Sequence of chain 1.A:
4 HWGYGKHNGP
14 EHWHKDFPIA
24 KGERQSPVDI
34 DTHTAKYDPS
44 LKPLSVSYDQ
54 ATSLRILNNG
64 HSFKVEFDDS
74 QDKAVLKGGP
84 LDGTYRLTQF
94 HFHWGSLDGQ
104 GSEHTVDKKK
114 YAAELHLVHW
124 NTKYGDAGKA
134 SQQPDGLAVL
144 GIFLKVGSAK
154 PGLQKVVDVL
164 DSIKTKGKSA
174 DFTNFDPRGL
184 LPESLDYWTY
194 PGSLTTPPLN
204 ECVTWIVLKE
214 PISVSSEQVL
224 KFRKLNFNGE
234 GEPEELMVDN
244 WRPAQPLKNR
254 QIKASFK

Binding-site contacts:
Ligand atom O8 contacts residue PHE178 of chain 1.A at 3.6 Å.
Ligand atom S7 contacts residue PHE178 of chain 1.A at 4.0 Å.
Ligand atom C3 contacts residue GLY155 of chain 1.A at 3.5 Å.
Ligand atom C14 contacts residue GLY182 of chain 1.A at 3.6 Å.
Ligand atom F12 contacts residue GLY155 of chain 1.A at 3.8 Å.
Ligand atom C20 contacts residue ASP179 of chain 1.A at 4.3 Å.
Ligand atom O9 contacts residue PHE178 of chain 1.A at 3.9 Å.
Ligand atom C6 contacts residue GLY182 of chain 1.A at 3.8 Å.
Ligand atom N10 contacts residue GLY182 of chain 1.A at 3.7 Å.
Ligand atom C2 contacts residue GLY155 of chain 1.A at 3.9 Å.
Ligand atom C3 contacts residue PRO154 of chain 1.A at 4.2 Å (hydrophobic).
Ligand atom F13 contacts residue GLY155 of chain 1.A at 4.1 Å.
Ligand atom F13 contacts residue PRO154 of chain 1.A at 3.6 Å.
Ligand atom C5 contacts residue GLY155 of chain 1.A at 4.2 Å.
Ligand atom C2 contacts residue PRO154 of chain 1.A at 4.2 Å (hydrophobic).
Ligand atom O23 contacts residue GLY155 of chain 1.A at 4.2 Å.
Ligand atom S7 contacts residue GLY155 of chain 1.A at 4.0 Å.
Ligand atom O9 contacts residue ASP179 of chain 1.A at 2.9 Å (salt-bridge).
Ligand atom F27 contacts residue GLY182 of chain 1.A at 3.5 Å.
Ligand atom O23 contacts residue PRO154 of chain 1.A at 3.6 Å.
Ligand atom C20 contacts residue ARG181 of chain 1.A at 4.0 Å.
Ligand atom O8 contacts residue LYS158 of chain 1.A at 3.9 Å.
Ligand atom C16 contacts residue ARG181 of chain 1.A at 3.6 Å.
Ligand atom C14 contacts residue ASP179 of chain 1.A at 3.9 Å.
Ligand atom N26 contacts residue GLY182 of chain 1.A at 3.7 Å.
Ligand atom C15 contacts residue GLY182 of chain 1.A at 4.3 Å.
Ligand atom C4 contacts residue GLY155 of chain 1.A at 3.8 Å.
Ligand atom C5 contacts residue GLY182 of chain 1.A at 3.8 Å.
Ligand atom C14 contacts residue ARG181 of chain 1.A at 4.0 Å.
Ligand atom C16 contacts residue GLY182 of chain 1.A at 4.3 Å.
Ligand atom S7 contacts residue ASP179 of chain 1.A at 3.9 Å.
Ligand atom O8 contacts residue GLY155 of chain 1.A at 3.5 Å (h-bond).
Ligand atom F27 contacts residue ASP179 of chain 1.A at 3.2 Å.
Ligand atom N10 contacts residue ASP179 of chain 1.A at 2.8 Å (salt-bridge).
Ligand atom N10 contacts residue GLY155 of chain 1.A at 2.9 Å (h-bond).
Ligand atom O9 contacts residue ASN177 of chain 1.A at 4.0 Å.
Ligand atom N10 contacts residue PHE178 of chain 1.A at 3.4 Å.
Ligand atom F12 contacts residue PRO154 of chain 1.A at 3.6 Å.
Ligand atom C15 contacts residue ARG181 of chain 1.A at 3.8 Å.
Ligand atom C17 contacts residue ARG181 of chain 1.A at 4.2 Å.

The protein below binds the small molecule below.
Small molecule (SMILES): NS(=O)(=O)c1c(F)c(F)c(S(=O)(=O)CCO)c(NCc2ccccc2)c1F